Sequence of chain 1.A:
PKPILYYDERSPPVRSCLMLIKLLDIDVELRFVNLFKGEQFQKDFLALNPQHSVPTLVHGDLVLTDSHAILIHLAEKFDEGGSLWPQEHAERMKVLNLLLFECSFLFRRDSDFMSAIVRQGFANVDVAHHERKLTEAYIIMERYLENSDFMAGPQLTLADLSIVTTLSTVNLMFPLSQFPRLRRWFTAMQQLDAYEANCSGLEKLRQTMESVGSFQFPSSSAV

The protein below binds the small molecule below.
Small molecule (SMILES): COc1cccc(/C(C)=N/C(C)(C)NCc2cc(Br)ccc2O)c1

Binding-site contacts:
Ligand atom N2 contacts residue PRO22 of chain 1.A at 3.5 Å.
Ligand atom C1 contacts residue GSH1 of chain 1.D at 1.8 Å.
Ligand atom C22 contacts residue LEU45 of chain 1.A at 4.0 Å (hydrophobic).
Ligand atom C15 contacts residue VAL128 of chain 1.A at 3.5 Å (hydrophobic).
Ligand atom C21 contacts residue LEU45 of chain 1.A at 3.6 Å (hydrophobic).
Ligand atom C11 contacts residue MET124 of chain 1.A at 4.1 Å (hydrophobic).
Ligand atom C11 contacts residue MET219 of chain 1.A at 4.2 Å (hydrophobic).
Ligand atom C4 contacts residue THR179 of chain 1.A at 4.2 Å.
Ligand atom C17 contacts residue LEU45 of chain 1.A at 4.2 Å (hydrophobic).
Ligand atom C9 contacts residue MET124 of chain 1.A at 4.2 Å (hydrophobic).
Ligand atom N2 contacts residue GSH1 of chain 1.D at 2.5 Å (h-bond).
Ligand atom C19 contacts residue LEU45 of chain 1.A at 3.7 Å (hydrophobic).
Ligand atom C18 contacts residue GSH1 of chain 1.D at 3.5 Å.
Ligand atom O14 contacts residue SER125 of chain 1.A at 4.0 Å.
Ligand atom C23 contacts residue LEU45 of chain 1.A at 4.2 Å (hydrophobic).
Ligand atom C12 contacts residue VAL128 of chain 1.A at 3.2 Å (hydrophobic).
Ligand atom C13 contacts residue SER125 of chain 1.A at 3.9 Å.
Ligand atom C11 contacts residue VAL128 of chain 1.A at 3.3 Å (hydrophobic).
Ligand atom C3 contacts residue GSH1 of chain 1.D at 3.7 Å.
Ligand atom C18 contacts residue LEU45 of chain 1.A at 4.0 Å (hydrophobic).
Ligand atom C4 contacts residue MET124 of chain 1.A at 3.5 Å (hydrophobic).
Ligand atom O14 contacts residue VAL128 of chain 1.A at 3.9 Å.
Ligand atom C7 contacts residue MET124 of chain 1.A at 4.0 Å (hydrophobic).
Ligand atom C5 contacts residue GSH1 of chain 1.D at 4.0 Å.
Ligand atom C4 contacts residue ASP120 of chain 1.A at 4.1 Å.
Ligand atom C8 contacts residue SER121 of chain 1.A at 3.0 Å.
Ligand atom O24 contacts residue GSH1 of chain 1.D at 3.0 Å (h-bond).
Ligand atom C13 contacts residue VAL128 of chain 1.A at 3.8 Å (hydrophobic).
Ligand atom C9 contacts residue SER125 of chain 1.A at 4.1 Å.
Ligand atom N6 contacts residue MET124 of chain 1.A at 3.8 Å.
Ligand atom C10 contacts residue MET124 of chain 1.A at 4.0 Å (hydrophobic).
Ligand atom C5 contacts residue SER121 of chain 1.A at 3.6 Å.
Ligand atom BR contacts residue ARG20 of chain 1.A at 3.7 Å.
Ligand atom C15 contacts residue SER125 of chain 1.A at 3.4 Å.
Ligand atom BR contacts residue LEU215 of chain 1.A at 4.2 Å.
Ligand atom C16 contacts residue SER125 of chain 1.A at 3.7 Å.
Ligand atom C5 contacts residue PHE117 of chain 1.A at 3.4 Å (hydrophobic).
Ligand atom C23 contacts residue GSH1 of chain 1.D at 3.4 Å.
Ligand atom C22 contacts residue GSH1 of chain 1.D at 3.9 Å.
Ligand atom C17 contacts residue GSH1 of chain 1.D at 2.8 Å.